Binding-site contacts:
Ligand atom SN1 contacts residue PHE91 of chain 1.A at 4.4 Å.
Ligand atom C8 contacts residue ILE90 of chain 1.A at 3.9 Å (hydrophobic).
Ligand atom C8 contacts residue LEU162 of chain 1.A at 4.0 Å (hydrophobic).
Ligand atom C8 contacts residue LEU165 of chain 1.A at 3.8 Å (hydrophobic).
Ligand atom C7 contacts residue PHE172 of chain 1.A at 4.1 Å (hydrophobic).
Ligand atom C8 contacts residue MET173 of chain 1.A at 4.2 Å (hydrophobic).
Ligand atom C11 contacts residue LEU262 of chain 1.A at 3.5 Å (hydrophobic).
Ligand atom C4 contacts residue TYR136 of chain 1.A at 4.0 Å (hydrophobic).
Ligand atom C6 contacts residue CYS94 of chain 1.A at 4.0 Å (hydrophobic).
Ligand atom C6 contacts residue PHE172 of chain 1.A at 4.2 Å (hydrophobic).
Ligand atom C9 contacts residue PHE172 of chain 1.A at 3.7 Å (hydrophobic).
Ligand atom C10 contacts residue PHE91 of chain 1.A at 3.7 Å (hydrophobic).
Ligand atom C9 contacts residue PHE91 of chain 1.A at 3.2 Å (hydrophobic).
Ligand atom C4 contacts residue HIS258 of chain 1.A at 4.0 Å.
Ligand atom C5 contacts residue CYS94 of chain 1.A at 3.7 Å (hydrophobic).
Ligand atom C3 contacts residue MET173 of chain 1.A at 3.3 Å (hydrophobic).
Ligand atom C9 contacts residue HIS258 of chain 1.A at 3.2 Å.
Ligand atom C10 contacts residue TYR282 of chain 1.A at 4.1 Å (hydrophobic).
Ligand atom C11 contacts residue PHE91 of chain 1.A at 3.5 Å (hydrophobic).
Ligand atom C11 contacts residue PHE172 of chain 1.A at 4.5 Å (hydrophobic).
Ligand atom C5 contacts residue LEU139 of chain 1.A at 3.9 Å (hydrophobic).
Ligand atom C5 contacts residue MET173 of chain 1.A at 4.3 Å (hydrophobic).
Ligand atom C8 contacts residue PHE172 of chain 1.A at 4.4 Å (hydrophobic).
Ligand atom C11 contacts residue HIS258 of chain 1.A at 3.0 Å.
Ligand atom C4 contacts residue MET173 of chain 1.A at 4.2 Å (hydrophobic).
Ligand atom C3 contacts residue PHE172 of chain 1.A at 4.4 Å (hydrophobic).
Ligand atom C10 contacts residue HIS258 of chain 1.A at 3.2 Å.
Ligand atom C11 contacts residue TYR282 of chain 1.A at 3.5 Å (hydrophobic).
Ligand atom C3 contacts residue CYS94 of chain 1.A at 3.8 Å (hydrophobic).
Ligand atom SN1 contacts residue CYS94 of chain 1.A at 3.3 Å (h-bond).
Ligand atom C4 contacts residue LYS176 of chain 1.A at 4.3 Å.
Ligand atom C7 contacts residue MET173 of chain 1.A at 3.9 Å (hydrophobic).
Ligand atom C4 contacts residue CYS94 of chain 1.A at 4.0 Å (hydrophobic).
Ligand atom C8 contacts residue PHE169 of chain 1.A at 3.9 Å (hydrophobic).
Ligand atom C5 contacts residue TYR136 of chain 1.A at 3.8 Å (hydrophobic).
Ligand atom C6 contacts residue PHE91 of chain 1.A at 3.7 Å (hydrophobic).

Sequence of chain 1.A:
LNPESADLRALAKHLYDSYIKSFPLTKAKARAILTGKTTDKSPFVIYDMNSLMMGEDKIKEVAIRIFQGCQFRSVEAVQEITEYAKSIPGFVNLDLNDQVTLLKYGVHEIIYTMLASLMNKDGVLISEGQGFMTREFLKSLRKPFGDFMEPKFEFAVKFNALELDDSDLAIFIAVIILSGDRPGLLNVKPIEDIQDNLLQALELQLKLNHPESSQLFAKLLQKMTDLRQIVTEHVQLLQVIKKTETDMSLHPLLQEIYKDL

A protein and the small-molecule ligand that binds it are described below.
Small molecule (SMILES): CCCS(Cl)(CCC)CCC